Binding-site contacts:
Ligand atom C2 contacts residue TRP120 of chain 4.A at 3.7 Å (hydrophobic).
Ligand atom O2 contacts residue GLY48 of chain 2.A at 3.2 Å.
Ligand atom O1 contacts residue TYR43 of chain 2.A at 2.7 Å (h-bond).
Ligand atom C16 contacts residue SER112 of chain 2.A at 3.7 Å.
Ligand atom N3 contacts residue SER88 of chain 2.A at 3.7 Å.
Ligand atom C5 contacts residue TRP120 of chain 4.A at 3.7 Å (hydrophobic).
Ligand atom C20 contacts residue SER112 of chain 2.A at 3.7 Å.
Ligand atom C6 contacts residue SER45 of chain 2.A at 3.5 Å.
Ligand atom C13 contacts residue TRP120 of chain 4.A at 3.6 Å (hydrophobic).
Ligand atom O2 contacts residue TRP120 of chain 4.A at 3.7 Å.
Ligand atom N2 contacts residue LEU25 of chain 2.A at 3.7 Å.
Ligand atom C10 contacts residue ASN49 of chain 2.A at 3.6 Å.
Ligand atom C30 contacts residue O6T1 of chain 4.B at 3.2 Å.
Ligand atom N4 contacts residue SER112 of chain 2.A at 3.1 Å (h-bond).
Ligand atom C4 contacts residue TRP108 of chain 2.A at 3.3 Å (hydrophobic).
Ligand atom O1 contacts residue ASN23 of chain 2.A at 3.0 Å (h-bond).
Ligand atom O6 contacts residue O6T1 of chain 4.B at 2.7 Å.
Ligand atom C25 contacts residue LYS121 of chain 2.A at 3.3 Å.
Ligand atom O5 contacts residue LYS121 of chain 2.A at 3.7 Å.
Ligand atom C18 contacts residue SER112 of chain 2.A at 3.7 Å.
Ligand atom C1 contacts residue SER27 of chain 2.A at 3.6 Å.
Ligand atom N1 contacts residue VAL47 of chain 2.A at 3.6 Å.
Ligand atom C8 contacts residue LEU110 of chain 2.A at 3.5 Å (hydrophobic).
Ligand atom C10 contacts residue TRP79 of chain 2.A at 3.7 Å (hydrophobic).
Ligand atom C1 contacts residue LEU25 of chain 2.A at 3.6 Å (hydrophobic).
Ligand atom C1 contacts residue TYR43 of chain 2.A at 3.6 Å (hydrophobic).
Ligand atom O2 contacts residue ASN49 of chain 2.A at 2.7 Å (h-bond).
Ligand atom FE1 contacts residue SER112 of chain 2.A at 3.7 Å.
Ligand atom S1 contacts residue TRP79 of chain 2.A at 3.6 Å.
Ligand atom N2 contacts residue ASP128 of chain 2.A at 2.9 Å (salt-bridge).
Ligand atom C27 contacts residue O6T1 of chain 4.B at 2.7 Å.
Ligand atom C29 contacts residue O6T1 of chain 4.B at 2.7 Å.
Ligand atom O5 contacts residue O6T1 of chain 4.B at 3.4 Å (h-bond).
Ligand atom O1 contacts residue SER27 of chain 2.A at 2.7 Å (h-bond).
Ligand atom C11 contacts residue ASN49 of chain 2.A at 3.5 Å.
Ligand atom C28 contacts residue O6T1 of chain 4.B at 1.5 Å.
Ligand atom S1 contacts residue THR90 of chain 2.A at 3.3 Å (h-bond).
Ligand atom N1 contacts residue SER45 of chain 2.A at 3.0 Å (h-bond).
Ligand atom O3 contacts residue ALA86 of chain 2.A at 3.3 Å (h-bond).
Ligand atom C14 contacts residue LEU124 of chain 2.A at 3.5 Å (hydrophobic).

Sequence of chain 2.A:
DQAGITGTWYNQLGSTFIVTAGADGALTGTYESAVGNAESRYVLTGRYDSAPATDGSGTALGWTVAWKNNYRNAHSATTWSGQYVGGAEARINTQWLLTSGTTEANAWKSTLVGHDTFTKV

Sequence of chain 4.A:
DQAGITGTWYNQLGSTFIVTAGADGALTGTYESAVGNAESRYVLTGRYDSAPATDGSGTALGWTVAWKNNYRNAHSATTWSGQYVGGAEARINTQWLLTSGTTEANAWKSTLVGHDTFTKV

This small molecule binds to this protein.
Small molecule (SMILES): CC1(C)C(=O)N2C(C)(C)C(=O)N3c4ccc(C(=O)NCCCC[C@@H]5SC[C@@H]6NC(=O)N[C@@H]65)cc4N4C(=O)C(C)(C)N(C1=O)[Fe]342